Sequence of chain 1.F:
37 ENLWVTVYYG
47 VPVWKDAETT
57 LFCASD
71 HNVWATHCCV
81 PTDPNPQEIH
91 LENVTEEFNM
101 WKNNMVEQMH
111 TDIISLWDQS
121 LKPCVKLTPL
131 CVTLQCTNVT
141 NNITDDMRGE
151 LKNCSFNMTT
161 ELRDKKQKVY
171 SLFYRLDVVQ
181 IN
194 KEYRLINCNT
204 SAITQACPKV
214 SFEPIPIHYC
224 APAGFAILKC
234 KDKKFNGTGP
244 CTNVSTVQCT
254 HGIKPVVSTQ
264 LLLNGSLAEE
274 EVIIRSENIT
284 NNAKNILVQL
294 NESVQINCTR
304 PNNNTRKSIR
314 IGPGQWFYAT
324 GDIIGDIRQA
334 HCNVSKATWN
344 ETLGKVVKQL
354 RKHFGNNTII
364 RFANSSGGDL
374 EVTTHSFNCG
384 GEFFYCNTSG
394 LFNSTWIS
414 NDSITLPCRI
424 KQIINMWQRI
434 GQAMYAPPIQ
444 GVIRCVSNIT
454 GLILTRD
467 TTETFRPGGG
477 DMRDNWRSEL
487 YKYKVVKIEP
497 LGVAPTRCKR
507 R

This small molecule binds to this protein.
Small molecule (SMILES): CC(=O)N[C@@H]1[C@@H](O)[C@H](O)[C@@H](CO)O[C@H]1O

Binding-site contacts:
Ligand atom O7 contacts residue ASN343 of chain 1.F at 3.3 Å (h-bond).
Ligand atom C1 contacts residue ASN343 of chain 1.F at 1.5 Å.
Ligand atom C6 contacts residue TRP399 of chain 1.F at 4.2 Å (hydrophobic).
Ligand atom C5 contacts residue TRP399 of chain 1.F at 4.0 Å (hydrophobic).
Ligand atom N2 contacts residue ASN343 of chain 1.F at 3.0 Å (h-bond).
Ligand atom C2 contacts residue ASN343 of chain 1.F at 2.5 Å.
Ligand atom C8 contacts residue ASN343 of chain 1.F at 4.0 Å.
Ligand atom O5 contacts residue ASN343 of chain 1.F at 2.5 Å (h-bond).
Ligand atom C5 contacts residue ASN343 of chain 1.F at 3.8 Å.
Ligand atom O5 contacts residue TRP399 of chain 1.F at 3.8 Å.
Ligand atom C4 contacts residue ASN343 of chain 1.F at 4.4 Å.
Ligand atom C1 contacts residue TRP399 of chain 1.F at 3.8 Å (hydrophobic).
Ligand atom C7 contacts residue ASN343 of chain 1.F at 3.3 Å.
Ligand atom C3 contacts residue ASN343 of chain 1.F at 3.9 Å.
Ligand atom C8 contacts residue LYS339 of chain 1.F at 4.3 Å.